Binding-site contacts:
Ligand atom N1A contacts residue ALA24 of chain 36.C at 3.2 Å.
Ligand atom O1A contacts residue ALA24 of chain 36.C at 3.3 Å.
Ligand atom C3C contacts residue TYR128 of chain 36.A at 3.3 Å (hydrophobic).
Ligand atom C2A contacts residue TYR152 of chain 36.A at 3.7 Å (hydrophobic).
Ligand atom CM2 contacts residue ILE104 of chain 36.A at 3.6 Å (hydrophobic).
Ligand atom F1 contacts residue MET224 of chain 36.A at 3.6 Å.
Ligand atom F3 contacts residue ALA150 of chain 36.A at 2.7 Å.
Ligand atom CM2 contacts residue TYR128 of chain 36.A at 3.4 Å (hydrophobic).
Ligand atom CM3 contacts residue ASN219 of chain 36.A at 3.8 Å.
Ligand atom CM2 contacts residue MET224 of chain 36.A at 3.5 Å (hydrophobic).
Ligand atom CM6 contacts residue TYR152 of chain 36.A at 3.4 Å (hydrophobic).
Ligand atom C1C contacts residue TYR197 of chain 36.A at 3.5 Å (hydrophobic).
Ligand atom CM4 contacts residue ALA150 of chain 36.A at 3.6 Å (hydrophobic).
Ligand atom C1C contacts residue TYR128 of chain 36.A at 3.5 Å (hydrophobic).
Ligand atom F2 contacts residue VAL176 of chain 36.A at 2.7 Å.
Ligand atom C2A contacts residue PHE186 of chain 36.A at 3.5 Å (hydrophobic).
Ligand atom F3 contacts residue VAL176 of chain 36.A at 3.6 Å.
Ligand atom C3 contacts residue LEU106 of chain 36.A at 3.8 Å (hydrophobic).
Ligand atom CM6 contacts residue LEU25 of chain 36.C at 3.8 Å (hydrophobic).
Ligand atom N3A contacts residue TYR152 of chain 36.A at 3.8 Å.
Ligand atom F1 contacts residue ALA150 of chain 36.A at 3.8 Å.
Ligand atom O1 contacts residue MET221 of chain 36.A at 3.7 Å.
Ligand atom C2B contacts residue ILE104 of chain 36.A at 3.8 Å (hydrophobic).
Ligand atom CM6 contacts residue VAL188 of chain 36.A at 3.8 Å (hydrophobic).
Ligand atom N1A contacts residue PRO174 of chain 36.A at 3.5 Å.
Ligand atom CM4 contacts residue VAL176 of chain 36.A at 3.8 Å (hydrophobic).
Ligand atom C3A contacts residue PHE186 of chain 36.A at 3.7 Å (hydrophobic).
Ligand atom F3 contacts residue SER175 of chain 36.A at 2.8 Å.
Ligand atom F3 contacts residue PRO174 of chain 36.A at 2.9 Å.
Ligand atom C6B contacts residue TYR152 of chain 36.A at 3.6 Å (hydrophobic).
Ligand atom C3B contacts residue MET224 of chain 36.A at 3.6 Å (hydrophobic).
Ligand atom C4 contacts residue TYR197 of chain 36.A at 3.4 Å (hydrophobic).
Ligand atom F3 contacts residue TYR152 of chain 36.A at 3.6 Å.
Ligand atom C5B contacts residue TYR152 of chain 36.A at 3.5 Å (hydrophobic).
Ligand atom C2C contacts residue TYR128 of chain 36.A at 3.2 Å (hydrophobic).
Ligand atom F1 contacts residue PHE186 of chain 36.A at 3.8 Å.
Ligand atom O1A contacts residue PRO174 of chain 36.A at 3.5 Å.
Ligand atom C2C contacts residue ILE104 of chain 36.A at 3.8 Å (hydrophobic).
Ligand atom F3 contacts residue MET151 of chain 36.A at 3.7 Å.
Ligand atom N3A contacts residue PHE186 of chain 36.A at 3.4 Å.

The protein below binds the small molecule below.
Small molecule (SMILES): Cc1cc(CCCOc2c(C)cc(-c3noc(C(F)(F)F)n3)cc2C)on1

Sequence of chain 37.C:
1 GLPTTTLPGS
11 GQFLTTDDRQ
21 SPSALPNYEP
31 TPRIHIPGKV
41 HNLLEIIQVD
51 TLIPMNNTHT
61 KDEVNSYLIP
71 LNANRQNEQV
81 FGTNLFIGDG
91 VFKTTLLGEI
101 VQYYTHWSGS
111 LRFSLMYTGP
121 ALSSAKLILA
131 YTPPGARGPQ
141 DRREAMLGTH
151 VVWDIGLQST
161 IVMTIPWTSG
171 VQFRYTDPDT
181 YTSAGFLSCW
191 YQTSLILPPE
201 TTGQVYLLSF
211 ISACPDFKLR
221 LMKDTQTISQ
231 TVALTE

Sequence of chain 36.A:
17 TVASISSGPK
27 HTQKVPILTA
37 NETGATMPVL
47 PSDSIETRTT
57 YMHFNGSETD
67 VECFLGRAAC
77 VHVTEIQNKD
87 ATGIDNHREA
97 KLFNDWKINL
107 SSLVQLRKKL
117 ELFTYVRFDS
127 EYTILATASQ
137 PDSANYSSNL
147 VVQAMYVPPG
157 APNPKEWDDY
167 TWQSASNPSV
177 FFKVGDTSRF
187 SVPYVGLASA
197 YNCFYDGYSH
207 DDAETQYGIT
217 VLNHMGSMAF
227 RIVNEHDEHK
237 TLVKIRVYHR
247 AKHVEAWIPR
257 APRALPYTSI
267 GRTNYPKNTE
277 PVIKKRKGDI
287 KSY

Sequence of chain 36.C:
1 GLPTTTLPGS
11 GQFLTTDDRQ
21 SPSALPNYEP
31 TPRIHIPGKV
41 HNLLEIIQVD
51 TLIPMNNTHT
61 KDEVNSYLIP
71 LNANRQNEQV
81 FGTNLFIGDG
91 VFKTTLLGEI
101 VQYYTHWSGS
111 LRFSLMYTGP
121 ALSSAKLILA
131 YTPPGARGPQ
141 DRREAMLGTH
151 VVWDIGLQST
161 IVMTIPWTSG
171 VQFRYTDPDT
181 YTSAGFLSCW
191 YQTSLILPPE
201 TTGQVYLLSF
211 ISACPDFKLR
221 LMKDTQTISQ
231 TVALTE